A small-molecule ligand and the protein it binds are described below.
Small molecule (SMILES): CC(=O)N[C@@H]1[C@@H](O)[C@H](O)[C@@H](CO)O[C@H]1O

Sequence of chain 1.B:
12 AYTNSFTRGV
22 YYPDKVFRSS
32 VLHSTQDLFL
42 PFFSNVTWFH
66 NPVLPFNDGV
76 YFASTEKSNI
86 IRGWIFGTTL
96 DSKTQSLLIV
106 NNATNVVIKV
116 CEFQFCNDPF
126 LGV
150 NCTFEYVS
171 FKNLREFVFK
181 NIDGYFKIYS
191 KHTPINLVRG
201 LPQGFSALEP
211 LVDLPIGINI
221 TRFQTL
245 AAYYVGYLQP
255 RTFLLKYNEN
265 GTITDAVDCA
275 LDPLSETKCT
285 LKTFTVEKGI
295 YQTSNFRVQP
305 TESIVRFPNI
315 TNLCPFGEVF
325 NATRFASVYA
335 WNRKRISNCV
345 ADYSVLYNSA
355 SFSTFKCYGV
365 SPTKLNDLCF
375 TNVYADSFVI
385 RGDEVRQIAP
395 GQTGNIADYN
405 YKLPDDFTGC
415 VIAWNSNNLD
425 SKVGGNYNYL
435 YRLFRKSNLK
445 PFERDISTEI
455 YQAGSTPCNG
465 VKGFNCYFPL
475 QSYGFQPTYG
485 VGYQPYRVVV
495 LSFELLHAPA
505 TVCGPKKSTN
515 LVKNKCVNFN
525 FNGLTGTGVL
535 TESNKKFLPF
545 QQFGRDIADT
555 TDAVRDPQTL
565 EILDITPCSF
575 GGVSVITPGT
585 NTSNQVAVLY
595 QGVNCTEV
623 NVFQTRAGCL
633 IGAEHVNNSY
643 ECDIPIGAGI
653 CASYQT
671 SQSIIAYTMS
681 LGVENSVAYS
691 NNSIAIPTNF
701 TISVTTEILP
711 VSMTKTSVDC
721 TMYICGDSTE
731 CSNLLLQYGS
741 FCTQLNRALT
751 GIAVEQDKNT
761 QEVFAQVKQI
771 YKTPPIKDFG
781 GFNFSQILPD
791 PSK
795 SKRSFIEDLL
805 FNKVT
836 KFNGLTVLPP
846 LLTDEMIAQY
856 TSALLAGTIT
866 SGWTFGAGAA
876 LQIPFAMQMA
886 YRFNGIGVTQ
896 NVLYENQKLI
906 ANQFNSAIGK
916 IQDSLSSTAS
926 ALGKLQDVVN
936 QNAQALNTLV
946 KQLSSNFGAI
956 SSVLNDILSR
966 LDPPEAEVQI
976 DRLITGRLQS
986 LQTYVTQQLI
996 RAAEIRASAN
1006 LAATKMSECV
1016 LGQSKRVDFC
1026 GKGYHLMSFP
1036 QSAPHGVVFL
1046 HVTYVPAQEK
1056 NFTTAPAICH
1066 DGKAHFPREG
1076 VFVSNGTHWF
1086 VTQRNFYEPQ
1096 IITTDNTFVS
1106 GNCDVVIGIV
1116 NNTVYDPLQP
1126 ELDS

Binding-site contacts:
Ligand atom O5 contacts residue ASN313 of chain 1.B at 2.4 Å (h-bond).
Ligand atom C2 contacts residue GLN562 of chain 1.B at 3.6 Å.
Ligand atom N2 contacts residue ASN313 of chain 1.B at 2.9 Å (h-bond).
Ligand atom C7 contacts residue GLN562 of chain 1.B at 3.4 Å.
Ligand atom C1 contacts residue ASN313 of chain 1.B at 1.5 Å.
Ligand atom O7 contacts residue GLN562 of chain 1.B at 3.3 Å (h-bond).
Ligand atom C5 contacts residue ASN313 of chain 1.B at 3.7 Å.
Ligand atom O7 contacts residue ASN313 of chain 1.B at 3.2 Å (h-bond).
Ligand atom C4 contacts residue ASN313 of chain 1.B at 4.2 Å.
Ligand atom N2 contacts residue GLN562 of chain 1.B at 2.8 Å (h-bond).
Ligand atom C3 contacts residue ASN313 of chain 1.B at 3.8 Å.
Ligand atom C1 contacts residue GLN562 of chain 1.B at 3.7 Å.
Ligand atom C2 contacts residue ASN313 of chain 1.B at 2.5 Å.
Ligand atom C7 contacts residue ASN313 of chain 1.B at 3.1 Å.
Ligand atom C3 contacts residue GLN562 of chain 1.B at 4.1 Å.
Ligand atom C8 contacts residue ASN313 of chain 1.B at 4.2 Å.